Sequence of chain 2.A:
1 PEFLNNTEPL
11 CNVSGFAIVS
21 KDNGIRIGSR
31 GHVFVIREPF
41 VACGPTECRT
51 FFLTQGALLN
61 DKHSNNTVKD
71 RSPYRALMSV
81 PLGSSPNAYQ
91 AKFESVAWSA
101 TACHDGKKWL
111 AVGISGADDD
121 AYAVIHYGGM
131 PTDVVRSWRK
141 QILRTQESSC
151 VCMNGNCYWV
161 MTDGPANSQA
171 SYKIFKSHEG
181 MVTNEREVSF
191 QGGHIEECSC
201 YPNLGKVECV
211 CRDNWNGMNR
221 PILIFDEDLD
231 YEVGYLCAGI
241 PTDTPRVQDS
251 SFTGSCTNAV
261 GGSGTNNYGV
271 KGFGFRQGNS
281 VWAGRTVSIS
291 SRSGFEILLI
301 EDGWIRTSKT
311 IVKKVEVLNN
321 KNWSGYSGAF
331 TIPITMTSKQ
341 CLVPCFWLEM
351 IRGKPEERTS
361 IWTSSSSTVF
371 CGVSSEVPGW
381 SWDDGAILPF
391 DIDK

A small-molecule ligand and the protein it binds are described below.
Small molecule (SMILES): CC(=O)N[C@@H]1[C@@H](O)[C@H](O)[C@@H](CO)O[C@H]1O

Binding-site contacts:
Ligand atom C1 contacts residue ASN12 of chain 2.A at 1.4 Å.
Ligand atom C5 contacts residue ASN12 of chain 2.A at 3.6 Å.
Ligand atom C3 contacts residue ASN12 of chain 2.A at 3.7 Å.
Ligand atom C5 contacts residue GLY278 of chain 2.A at 4.0 Å.
Ligand atom C8 contacts residue PRO9 of chain 2.A at 3.9 Å (hydrophobic).
Ligand atom C6 contacts residue GLY278 of chain 2.A at 4.1 Å.
Ligand atom C2 contacts residue ASN12 of chain 2.A at 2.3 Å.
Ligand atom C8 contacts residue CYS341 of chain 2.A at 4.1 Å (hydrophobic).
Ligand atom C8 contacts residue CYS11 of chain 2.A at 4.5 Å (hydrophobic).
Ligand atom N2 contacts residue ASN12 of chain 2.A at 2.8 Å (h-bond).
Ligand atom C8 contacts residue LEU10 of chain 2.A at 3.6 Å (hydrophobic).
Ligand atom O5 contacts residue ASN12 of chain 2.A at 2.4 Å (h-bond).
Ligand atom O7 contacts residue ASN12 of chain 2.A at 3.2 Å (h-bond).
Ligand atom C4 contacts residue ASN12 of chain 2.A at 4.1 Å.
Ligand atom C7 contacts residue ASN12 of chain 2.A at 3.2 Å.
Ligand atom N2 contacts residue LEU10 of chain 2.A at 4.3 Å.
Ligand atom C7 contacts residue LEU10 of chain 2.A at 4.3 Å (hydrophobic).
Ligand atom C8 contacts residue ASN12 of chain 2.A at 4.4 Å.